A small-molecule ligand and the protein it binds are described below.
Small molecule (SMILES): C[C@@H]1O[C@@H](O)[C@@H](O)[C@H](O)[C@@H]1O

Sequence of chain 1.C:
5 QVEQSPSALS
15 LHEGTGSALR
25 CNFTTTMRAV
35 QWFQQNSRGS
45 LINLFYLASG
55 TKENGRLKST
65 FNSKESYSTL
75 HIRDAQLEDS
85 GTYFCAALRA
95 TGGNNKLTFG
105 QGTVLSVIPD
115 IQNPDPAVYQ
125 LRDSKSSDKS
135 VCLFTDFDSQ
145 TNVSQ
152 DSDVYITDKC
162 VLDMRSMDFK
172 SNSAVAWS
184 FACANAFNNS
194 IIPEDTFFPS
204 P

Binding-site contacts:
Ligand atom C4 contacts residue LYS171 of chain 1.C at 3.4 Å.
Ligand atom O4 contacts residue ASP114 of chain 1.C at 3.0 Å (salt-bridge).
Ligand atom C1 contacts residue ASP169 of chain 1.C at 3.9 Å.
Ligand atom O2 contacts residue NAG1 of chain 1.I at 3.8 Å.
Ligand atom O5 contacts residue ASP169 of chain 1.C at 3.2 Å (salt-bridge).
Ligand atom O3 contacts residue GLN116 of chain 1.C at 2.2 Å.
Ligand atom C2 contacts residue NAG1 of chain 1.I at 4.1 Å.
Ligand atom O4 contacts residue GLN116 of chain 1.C at 3.7 Å.
Ligand atom C6 contacts residue LYS171 of chain 1.C at 3.2 Å.
Ligand atom C3 contacts residue GLN116 of chain 1.C at 3.4 Å.
Ligand atom C5 contacts residue ASP169 of chain 1.C at 4.1 Å.
Ligand atom C6 contacts residue GLU17 of chain 1.C at 4.2 Å.
Ligand atom O3 contacts residue ASP114 of chain 1.C at 4.3 Å.
Ligand atom C4 contacts residue ASP114 of chain 1.C at 3.9 Å.
Ligand atom O4 contacts residue NAG1 of chain 1.I at 3.5 Å (h-bond).
Ligand atom C4 contacts residue GLN116 of chain 1.C at 4.0 Å.
Ligand atom C5 contacts residue LYS171 of chain 1.C at 3.3 Å.
Ligand atom O4 contacts residue LYS171 of chain 1.C at 3.5 Å (salt-bridge).
Ligand atom C6 contacts residue NAG1 of chain 1.I at 4.1 Å.